A protein and the small-molecule ligand that binds it are described below.
Small molecule (SMILES): CC(=O)N[C@@H]1[C@@H](O)[C@H](O)[C@@H](CO)O[C@H]1O

Binding-site contacts:
Ligand atom C4 contacts residue THR120 of chain 60.C at 4.4 Å.
Ligand atom O5 contacts residue ASN118 of chain 60.C at 2.4 Å (h-bond).
Ligand atom C5 contacts residue ASN118 of chain 60.C at 3.7 Å.
Ligand atom C7 contacts residue SER66 of chain 60.C at 3.5 Å.
Ligand atom C5 contacts residue THR89 of chain 60.C at 4.4 Å.
Ligand atom O5 contacts residue THR89 of chain 60.C at 4.2 Å.
Ligand atom C8 contacts residue TYR90 of chain 60.C at 3.5 Å (hydrophobic).
Ligand atom C1 contacts residue THR89 of chain 60.C at 4.1 Å.
Ligand atom O5 contacts residue THR120 of chain 60.C at 3.2 Å (h-bond).
Ligand atom O7 contacts residue SER66 of chain 60.C at 3.0 Å (h-bond).
Ligand atom C1 contacts residue ASN118 of chain 60.C at 1.5 Å.
Ligand atom O6 contacts residue THR89 of chain 60.C at 4.0 Å.
Ligand atom C5 contacts residue THR120 of chain 60.C at 3.8 Å.
Ligand atom C6 contacts residue THR120 of chain 60.C at 3.4 Å.
Ligand atom C2 contacts residue ASN118 of chain 60.C at 2.5 Å.
Ligand atom C2 contacts residue SER66 of chain 60.C at 4.5 Å.
Ligand atom O7 contacts residue ASN118 of chain 60.C at 4.0 Å.
Ligand atom C8 contacts residue ASP67 of chain 60.C at 3.9 Å.
Ligand atom C3 contacts residue ASN118 of chain 60.C at 3.8 Å.
Ligand atom C8 contacts residue SER66 of chain 60.C at 4.0 Å.
Ligand atom C4 contacts residue ASN118 of chain 60.C at 4.2 Å.
Ligand atom C1 contacts residue THR120 of chain 60.C at 4.3 Å.
Ligand atom N2 contacts residue SER66 of chain 60.C at 4.3 Å.
Ligand atom N2 contacts residue TYR90 of chain 60.C at 4.3 Å.
Ligand atom C7 contacts residue TYR90 of chain 60.C at 4.5 Å (hydrophobic).
Ligand atom C8 contacts residue ASN118 of chain 60.C at 4.2 Å.
Ligand atom C6 contacts residue THR89 of chain 60.C at 4.4 Å.
Ligand atom N2 contacts residue ASN118 of chain 60.C at 2.9 Å (h-bond).
Ligand atom C7 contacts residue ASN118 of chain 60.C at 3.5 Å.

Sequence of chain 60.C:
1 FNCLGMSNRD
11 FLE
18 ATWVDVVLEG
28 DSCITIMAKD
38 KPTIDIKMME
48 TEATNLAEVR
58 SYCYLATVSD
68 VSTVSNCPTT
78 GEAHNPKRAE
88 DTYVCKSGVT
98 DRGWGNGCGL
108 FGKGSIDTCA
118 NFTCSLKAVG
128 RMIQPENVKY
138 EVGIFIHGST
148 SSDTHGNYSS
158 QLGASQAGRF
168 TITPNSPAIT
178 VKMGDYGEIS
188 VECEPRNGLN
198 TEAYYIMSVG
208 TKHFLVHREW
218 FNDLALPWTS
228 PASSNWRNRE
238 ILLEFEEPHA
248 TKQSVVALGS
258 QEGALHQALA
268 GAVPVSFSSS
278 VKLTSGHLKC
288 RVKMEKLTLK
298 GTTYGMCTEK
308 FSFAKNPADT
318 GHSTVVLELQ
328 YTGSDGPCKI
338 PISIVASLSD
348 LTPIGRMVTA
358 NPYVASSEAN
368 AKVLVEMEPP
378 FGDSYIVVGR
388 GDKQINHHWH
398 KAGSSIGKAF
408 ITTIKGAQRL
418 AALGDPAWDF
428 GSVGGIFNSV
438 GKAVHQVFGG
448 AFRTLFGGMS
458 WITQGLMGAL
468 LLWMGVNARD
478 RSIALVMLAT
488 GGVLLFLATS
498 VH